Sequence of chain 1.A:
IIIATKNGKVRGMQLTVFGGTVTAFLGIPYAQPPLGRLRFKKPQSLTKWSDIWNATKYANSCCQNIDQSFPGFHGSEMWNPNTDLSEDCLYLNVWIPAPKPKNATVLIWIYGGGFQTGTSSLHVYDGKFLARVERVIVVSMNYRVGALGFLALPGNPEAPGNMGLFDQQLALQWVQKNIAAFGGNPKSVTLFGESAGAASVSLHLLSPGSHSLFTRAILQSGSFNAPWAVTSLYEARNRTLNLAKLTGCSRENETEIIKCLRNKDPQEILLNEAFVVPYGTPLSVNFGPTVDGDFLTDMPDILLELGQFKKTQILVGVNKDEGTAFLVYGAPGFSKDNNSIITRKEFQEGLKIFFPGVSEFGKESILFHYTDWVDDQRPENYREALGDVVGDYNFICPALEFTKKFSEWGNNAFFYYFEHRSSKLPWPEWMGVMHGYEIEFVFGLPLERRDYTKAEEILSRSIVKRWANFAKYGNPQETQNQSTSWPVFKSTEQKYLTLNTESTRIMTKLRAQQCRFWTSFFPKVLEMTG

Binding-site contacts:
Ligand atom O3 contacts residue ASN485 of chain 1.A at 4.5 Å.
Ligand atom C7 contacts residue ASN485 of chain 1.A at 3.6 Å.
Ligand atom O5 contacts residue ASN485 of chain 1.A at 2.4 Å (h-bond).
Ligand atom C4 contacts residue ASN485 of chain 1.A at 3.5 Å.
Ligand atom O7 contacts residue GLU482 of chain 1.A at 4.0 Å.
Ligand atom O7 contacts residue ASN485 of chain 1.A at 3.5 Å (h-bond).
Ligand atom N2 contacts residue ARG465 of chain 1.A at 4.2 Å.
Ligand atom C8 contacts residue LYS469 of chain 1.A at 4.1 Å.
Ligand atom C5 contacts residue ASN485 of chain 1.A at 3.1 Å.
Ligand atom C8 contacts residue ARG465 of chain 1.A at 3.8 Å.
Ligand atom N2 contacts residue ASN485 of chain 1.A at 2.8 Å (h-bond).
Ligand atom C8 contacts residue GLU482 of chain 1.A at 4.1 Å.
Ligand atom O3 contacts residue ARG465 of chain 1.A at 3.5 Å.
Ligand atom O7 contacts residue ARG465 of chain 1.A at 3.6 Å.
Ligand atom C3 contacts residue ASN485 of chain 1.A at 3.5 Å.
Ligand atom C1 contacts residue ASN485 of chain 1.A at 1.4 Å.
Ligand atom C7 contacts residue GLU482 of chain 1.A at 4.1 Å.
Ligand atom C6 contacts residue ASN485 of chain 1.A at 3.2 Å.
Ligand atom C2 contacts residue ASN485 of chain 1.A at 2.3 Å.
Ligand atom C7 contacts residue ARG465 of chain 1.A at 3.7 Å.
Ligand atom O6 contacts residue ASN485 of chain 1.A at 3.9 Å.

The protein below binds the small molecule below.
Small molecule (SMILES): CC(=O)N[C@@H]1[C@@H](O)[C@H](O)[C@@H](CO)O[C@H]1O